Sequence of chain 3.C:
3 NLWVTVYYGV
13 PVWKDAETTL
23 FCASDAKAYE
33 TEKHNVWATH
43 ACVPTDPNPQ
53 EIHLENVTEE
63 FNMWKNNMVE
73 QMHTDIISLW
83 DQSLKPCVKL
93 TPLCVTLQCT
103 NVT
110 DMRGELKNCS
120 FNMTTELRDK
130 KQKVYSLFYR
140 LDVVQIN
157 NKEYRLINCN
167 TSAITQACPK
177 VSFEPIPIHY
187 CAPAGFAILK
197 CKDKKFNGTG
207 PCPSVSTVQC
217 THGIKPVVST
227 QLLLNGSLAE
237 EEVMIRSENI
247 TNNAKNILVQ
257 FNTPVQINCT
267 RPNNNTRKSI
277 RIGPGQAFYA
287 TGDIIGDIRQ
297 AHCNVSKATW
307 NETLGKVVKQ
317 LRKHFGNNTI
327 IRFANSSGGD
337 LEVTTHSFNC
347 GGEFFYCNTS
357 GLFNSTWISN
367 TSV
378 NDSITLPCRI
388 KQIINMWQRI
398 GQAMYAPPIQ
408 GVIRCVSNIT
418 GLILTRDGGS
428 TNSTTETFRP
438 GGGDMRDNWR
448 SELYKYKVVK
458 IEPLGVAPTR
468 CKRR

This protein binds this small molecule.
Small molecule (SMILES): CC(=O)N[C@H]1[C@H](O[C@H]2[C@H](O)[C@@H](NC(C)=O)CO[C@@H]2CO)O[C@H](CO)[C@@H](O[C@@H]2O[C@H](CO)[C@@H](O)[C@H](O[C@H]3O[C@H](CO)[C@@H](O)[C@H](O)[C@@H]3O[C@H]3O[C@H](CO)[C@@H](O)[C@H](O)[C@@H]3O)[C@@H]2O)[C@@H]1O

Binding-site contacts:
Ligand atom O7 contacts residue GLN262 of chain 3.C at 4.1 Å.
Ligand atom C8 contacts residue ASN264 of chain 3.C at 4.4 Å.
Ligand atom C1 contacts residue GLN262 of chain 3.C at 4.3 Å.
Ligand atom C3 contacts residue GLN262 of chain 3.C at 4.1 Å.
Ligand atom C4 contacts residue GLN262 of chain 3.C at 4.3 Å.
Ligand atom C8 contacts residue GLN262 of chain 3.C at 4.4 Å.
Ligand atom O5 contacts residue ASN264 of chain 3.C at 2.4 Å (h-bond).
Ligand atom N2 contacts residue ASN264 of chain 3.C at 2.8 Å (h-bond).
Ligand atom C8 contacts residue ASN300 of chain 3.C at 3.4 Å.
Ligand atom C7 contacts residue GLN262 of chain 3.C at 4.2 Å.
Ligand atom C8 contacts residue VAL301 of chain 3.C at 3.4 Å (hydrophobic).
Ligand atom N2 contacts residue GLN262 of chain 3.C at 4.2 Å.
Ligand atom C4 contacts residue ASN264 of chain 3.C at 4.2 Å.
Ligand atom C3 contacts residue ASN264 of chain 3.C at 3.8 Å.
Ligand atom C7 contacts residue ASN300 of chain 3.C at 3.6 Å.
Ligand atom C2 contacts residue ASN264 of chain 3.C at 2.5 Å.
Ligand atom O7 contacts residue ASN264 of chain 3.C at 3.4 Å (h-bond).
Ligand atom C5 contacts residue GLN262 of chain 3.C at 4.0 Å.
Ligand atom O7 contacts residue ASN300 of chain 3.C at 3.3 Å (h-bond).
Ligand atom O4 contacts residue GLN262 of chain 3.C at 4.0 Å.
Ligand atom C1 contacts residue ASN264 of chain 3.C at 1.4 Å.
Ligand atom C2 contacts residue GLN262 of chain 3.C at 4.5 Å.
Ligand atom O7 contacts residue SER380 of chain 3.C at 4.5 Å.
Ligand atom C8 contacts residue SER302 of chain 3.C at 3.2 Å.
Ligand atom O6 contacts residue ARG411 of chain 3.C at 4.2 Å.
Ligand atom C5 contacts residue ASN264 of chain 3.C at 3.6 Å.
Ligand atom C7 contacts residue ASN264 of chain 3.C at 3.3 Å.